The protein below binds the small molecule below.
Small molecule (SMILES): COc1ccc2c(c1)cc(C(=O)NS(=O)(=O)c1ccc(C(F)(F)F)cc1[N+](=O)[O-])n2CC(=O)O

Sequence of chain 2.B:
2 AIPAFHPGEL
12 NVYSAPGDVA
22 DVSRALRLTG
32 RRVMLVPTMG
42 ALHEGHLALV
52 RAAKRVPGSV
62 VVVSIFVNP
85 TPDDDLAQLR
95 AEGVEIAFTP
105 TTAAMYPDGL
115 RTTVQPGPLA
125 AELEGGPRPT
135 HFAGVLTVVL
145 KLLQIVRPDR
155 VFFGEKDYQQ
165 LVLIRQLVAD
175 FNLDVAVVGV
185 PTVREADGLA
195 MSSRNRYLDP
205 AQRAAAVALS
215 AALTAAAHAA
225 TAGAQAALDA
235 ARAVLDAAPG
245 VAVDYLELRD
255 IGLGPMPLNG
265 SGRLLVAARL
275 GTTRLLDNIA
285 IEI

Binding-site contacts:
Ligand atom CAW contacts residue HIS47 of chain 2.B at 3.7 Å.
Ligand atom OAH contacts residue THR39 of chain 2.B at 3.3 Å.
Ligand atom OAD contacts residue HIS47 of chain 2.B at 3.8 Å.
Ligand atom NBF contacts residue THR39 of chain 2.B at 3.6 Å.
Ligand atom CAO contacts residue MET195 of chain 2.B at 3.4 Å (hydrophobic).
Ligand atom OAH contacts residue MET40 of chain 2.B at 3.4 Å (h-bond).
Ligand atom OAD contacts residue PRO38 of chain 2.B at 2.9 Å (h-bond).
Ligand atom FAI contacts residue VAL139 of chain 2.B at 3.7 Å.
Ligand atom OAU contacts residue VAL187 of chain 2.B at 3.1 Å (h-bond).
Ligand atom CAA contacts residue VAL187 of chain 2.B at 3.8 Å (hydrophobic).
Ligand atom N contacts residue HIS44 of chain 2.B at 3.9 Å.
Ligand atom OAU contacts residue GLY46 of chain 2.B at 3.5 Å.
Ligand atom FAK contacts residue VAL143 of chain 2.B at 3.6 Å.
Ligand atom CAX contacts residue GLY46 of chain 2.B at 3.6 Å.
Ligand atom OXT contacts residue SER196 of chain 2.B at 3.3 Å.
Ligand atom O contacts residue HIS44 of chain 2.B at 3.0 Å.
Ligand atom OAD contacts residue LEU50 of chain 2.B at 3.7 Å.
Ligand atom OAC contacts residue HIS47 of chain 2.B at 2.9 Å (h-bond).
Ligand atom FAI contacts residue VAL143 of chain 2.B at 3.6 Å.
Ligand atom CAA contacts residue PRO185 of chain 2.B at 3.2 Å (hydrophobic).
Ligand atom CBD contacts residue HIS44 of chain 2.B at 3.7 Å.
Ligand atom FAK contacts residue PHE157 of chain 2.B at 3.5 Å.
Ligand atom CAQ contacts residue GLY46 of chain 2.B at 3.7 Å.
Ligand atom FAK contacts residue GLN164 of chain 2.B at 3.5 Å.
Ligand atom CAA contacts residue GLY46 of chain 2.B at 3.5 Å.
Ligand atom FAJ contacts residue VAL143 of chain 2.B at 3.5 Å.
Ligand atom OAH contacts residue HIS47 of chain 2.B at 3.0 Å (h-bond).
Ligand atom OAU contacts residue PRO185 of chain 2.B at 3.8 Å.
Ligand atom FAJ contacts residue PRO38 of chain 2.B at 3.4 Å.
Ligand atom FAJ contacts residue PHE157 of chain 2.B at 3.5 Å.
Ligand atom NBF contacts residue HIS47 of chain 2.B at 3.8 Å.
Ligand atom NBF contacts residue PRO38 of chain 2.B at 3.2 Å (h-bond).
Ligand atom FAK contacts residue VAL139 of chain 2.B at 3.7 Å.
Ligand atom C contacts residue HIS44 of chain 2.B at 3.5 Å.
Ligand atom CBA contacts residue PRO38 of chain 2.B at 3.6 Å (hydrophobic).
Ligand atom OAU contacts residue THR186 of chain 2.B at 3.7 Å.
Ligand atom OXT contacts residue SER197 of chain 2.B at 2.8 Å (h-bond).
Ligand atom CAL contacts residue GLN164 of chain 2.B at 3.8 Å.
Ligand atom OAE contacts residue MET40 of chain 2.B at 3.7 Å.
Ligand atom CAP contacts residue PRO38 of chain 2.B at 3.3 Å (hydrophobic).